Binding-site contacts:
Ligand atom C4 contacts residue ASN1098 of chain 1.A at 4.2 Å.
Ligand atom C8 contacts residue ASN1098 of chain 1.A at 3.7 Å.
Ligand atom C2 contacts residue ASN1098 of chain 1.A at 2.4 Å.
Ligand atom C3 contacts residue ASN1098 of chain 1.A at 3.8 Å.
Ligand atom C7 contacts residue HIS1101 of chain 1.A at 4.5 Å.
Ligand atom C1 contacts residue ASN1098 of chain 1.A at 1.4 Å.
Ligand atom O7 contacts residue THR1100 of chain 1.A at 2.9 Å (h-bond).
Ligand atom N2 contacts residue ASN1098 of chain 1.A at 2.8 Å (h-bond).
Ligand atom C8 contacts residue HIS1101 of chain 1.A at 4.3 Å.
Ligand atom C1 contacts residue THR1100 of chain 1.A at 4.1 Å.
Ligand atom O7 contacts residue ASN1098 of chain 1.A at 3.6 Å.
Ligand atom C7 contacts residue THR1100 of chain 1.A at 4.1 Å.
Ligand atom O5 contacts residue ASN1098 of chain 1.A at 2.4 Å (h-bond).
Ligand atom C5 contacts residue ASN1098 of chain 1.A at 3.7 Å.
Ligand atom C4 contacts residue HIS1101 of chain 1.A at 4.3 Å.
Ligand atom C6 contacts residue PHE1103 of chain 1.A at 3.8 Å (hydrophobic).
Ligand atom C6 contacts residue HIS1101 of chain 1.A at 3.9 Å.
Ligand atom C5 contacts residue HIS1101 of chain 1.A at 3.3 Å.
Ligand atom O5 contacts residue HIS1101 of chain 1.A at 4.0 Å.
Ligand atom O6 contacts residue PHE1103 of chain 1.A at 4.1 Å.
Ligand atom O5 contacts residue PHE1103 of chain 1.A at 4.0 Å.
Ligand atom C7 contacts residue ASN1098 of chain 1.A at 3.4 Å.
Ligand atom O4 contacts residue HIS1101 of chain 1.A at 4.0 Å.
Ligand atom C1 contacts residue HIS1101 of chain 1.A at 4.2 Å.

A small-molecule ligand and the protein it binds are described below.
Small molecule (SMILES): CC(=O)N[C@H]1[C@H](O[C@H]2[C@H](O)[C@@H](NC(C)=O)CO[C@@H]2CO)O[C@H](CO)[C@@H](O)[C@@H]1O

Sequence of chain 1.A:
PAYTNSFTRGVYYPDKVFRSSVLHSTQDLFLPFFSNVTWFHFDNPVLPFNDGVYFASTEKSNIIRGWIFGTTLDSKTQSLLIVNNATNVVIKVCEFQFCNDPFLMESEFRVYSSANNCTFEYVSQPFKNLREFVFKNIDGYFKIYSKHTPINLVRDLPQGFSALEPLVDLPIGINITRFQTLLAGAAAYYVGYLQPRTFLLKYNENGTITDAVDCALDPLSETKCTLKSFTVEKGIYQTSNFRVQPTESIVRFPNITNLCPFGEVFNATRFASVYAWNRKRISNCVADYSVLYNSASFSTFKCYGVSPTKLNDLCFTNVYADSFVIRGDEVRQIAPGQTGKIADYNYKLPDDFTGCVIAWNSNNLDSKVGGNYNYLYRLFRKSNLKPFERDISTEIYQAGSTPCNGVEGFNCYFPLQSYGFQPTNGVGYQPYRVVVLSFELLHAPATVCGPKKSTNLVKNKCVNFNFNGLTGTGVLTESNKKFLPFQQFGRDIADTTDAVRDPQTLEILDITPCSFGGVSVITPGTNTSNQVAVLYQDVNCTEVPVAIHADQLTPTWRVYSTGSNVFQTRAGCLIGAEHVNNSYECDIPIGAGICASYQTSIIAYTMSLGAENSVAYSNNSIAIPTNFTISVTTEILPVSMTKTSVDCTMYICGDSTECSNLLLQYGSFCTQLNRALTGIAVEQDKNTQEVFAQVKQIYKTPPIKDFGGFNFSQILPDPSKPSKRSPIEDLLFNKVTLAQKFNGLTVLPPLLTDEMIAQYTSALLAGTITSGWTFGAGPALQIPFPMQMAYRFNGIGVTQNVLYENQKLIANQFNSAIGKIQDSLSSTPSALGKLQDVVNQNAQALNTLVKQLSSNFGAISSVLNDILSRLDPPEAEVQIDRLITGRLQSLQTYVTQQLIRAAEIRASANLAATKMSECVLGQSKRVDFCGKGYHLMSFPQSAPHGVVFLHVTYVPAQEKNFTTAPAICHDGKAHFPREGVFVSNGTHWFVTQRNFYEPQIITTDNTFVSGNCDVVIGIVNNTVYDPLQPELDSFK